The small molecule below binds the protein below.
Small molecule (SMILES): NCC(=O)O

Binding-site contacts:
Ligand atom CA contacts residue MET247 of chain 9.A at 4.1 Å (hydrophobic).
Ligand atom N contacts residue PHE264 of chain 9.A at 3.5 Å (h-bond).
Ligand atom CA contacts residue GLN95 of chain 9.C at 4.2 Å.
Ligand atom O contacts residue PHE264 of chain 9.A at 3.9 Å.
Ligand atom O contacts residue ASP235 of chain 9.C at 4.5 Å.
Ligand atom OXT contacts residue GLN95 of chain 9.C at 2.7 Å (h-bond).
Ligand atom N contacts residue MET247 of chain 9.A at 3.8 Å.
Ligand atom OXT contacts residue ASP235 of chain 9.C at 2.9 Å (salt-bridge).
Ligand atom C contacts residue PHE264 of chain 9.A at 3.8 Å (hydrophobic).
Ligand atom OXT contacts residue CYS1 of chain 9.E at 2.7 Å (h-bond).
Ligand atom C contacts residue GLN95 of chain 9.C at 3.1 Å.
Ligand atom N contacts residue CYS1 of chain 9.E at 1.3 Å.
Ligand atom CA contacts residue PHE264 of chain 9.A at 3.1 Å (hydrophobic).
Ligand atom OXT contacts residue PHE264 of chain 9.A at 4.2 Å.
Ligand atom O contacts residue SER96 of chain 9.C at 3.6 Å.
Ligand atom O contacts residue GLN95 of chain 9.C at 3.3 Å (h-bond).
Ligand atom C contacts residue MET247 of chain 9.A at 3.9 Å (hydrophobic).
Ligand atom O contacts residue CYS1 of chain 9.E at 3.7 Å.
Ligand atom C contacts residue ASP235 of chain 9.C at 4.0 Å.
Ligand atom C contacts residue CYS1 of chain 9.E at 2.8 Å (hydrophobic).
Ligand atom CA contacts residue CYS265 of chain 9.A at 4.4 Å (hydrophobic).
Ligand atom CA contacts residue CYS1 of chain 9.E at 2.4 Å (hydrophobic).
Ligand atom O contacts residue MET247 of chain 9.A at 3.4 Å (h-bond).

Sequence of chain 9.A:
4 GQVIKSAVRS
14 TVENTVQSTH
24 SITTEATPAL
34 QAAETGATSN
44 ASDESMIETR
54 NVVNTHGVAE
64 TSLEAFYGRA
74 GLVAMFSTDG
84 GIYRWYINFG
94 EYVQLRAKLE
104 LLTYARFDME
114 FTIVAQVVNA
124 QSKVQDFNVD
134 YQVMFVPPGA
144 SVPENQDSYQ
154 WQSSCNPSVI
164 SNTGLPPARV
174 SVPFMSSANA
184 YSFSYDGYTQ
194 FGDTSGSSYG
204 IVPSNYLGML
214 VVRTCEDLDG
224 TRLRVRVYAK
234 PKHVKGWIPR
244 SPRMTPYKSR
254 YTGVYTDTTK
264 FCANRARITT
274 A

Sequence of chain 9.C:
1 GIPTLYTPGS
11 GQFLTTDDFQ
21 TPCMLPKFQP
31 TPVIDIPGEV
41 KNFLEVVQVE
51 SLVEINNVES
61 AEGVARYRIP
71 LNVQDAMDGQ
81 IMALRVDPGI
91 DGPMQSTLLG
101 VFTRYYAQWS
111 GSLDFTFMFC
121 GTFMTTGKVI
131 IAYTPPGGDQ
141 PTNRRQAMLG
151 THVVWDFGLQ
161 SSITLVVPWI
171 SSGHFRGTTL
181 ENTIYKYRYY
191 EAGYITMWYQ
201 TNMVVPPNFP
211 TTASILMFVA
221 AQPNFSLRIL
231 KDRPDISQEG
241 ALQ